A protein and the small-molecule ligand that binds it are described below.
Small molecule (SMILES): O=C(CCc1cccnc1)N[C@H](CS[C@H](Cc1ccccc1)C(=O)NCCc1cccnc1)Cc1ccccc1

Sequence of chain 1.A:
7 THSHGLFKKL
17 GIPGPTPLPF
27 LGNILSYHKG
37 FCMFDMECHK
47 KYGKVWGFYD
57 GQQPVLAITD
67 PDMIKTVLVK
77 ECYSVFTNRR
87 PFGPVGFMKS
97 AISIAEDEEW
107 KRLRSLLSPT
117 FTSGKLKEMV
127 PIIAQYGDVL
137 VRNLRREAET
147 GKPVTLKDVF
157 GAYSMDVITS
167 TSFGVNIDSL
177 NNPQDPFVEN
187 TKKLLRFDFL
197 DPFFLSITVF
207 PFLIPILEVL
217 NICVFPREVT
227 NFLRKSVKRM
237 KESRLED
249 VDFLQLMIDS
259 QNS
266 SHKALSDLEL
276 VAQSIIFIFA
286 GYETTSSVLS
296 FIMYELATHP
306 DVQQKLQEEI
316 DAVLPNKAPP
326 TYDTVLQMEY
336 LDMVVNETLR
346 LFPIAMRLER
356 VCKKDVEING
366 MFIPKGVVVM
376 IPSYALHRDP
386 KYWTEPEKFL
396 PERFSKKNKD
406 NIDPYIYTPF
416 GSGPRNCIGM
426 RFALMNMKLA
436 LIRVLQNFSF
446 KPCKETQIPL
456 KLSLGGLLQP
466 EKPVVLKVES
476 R

Binding-site contacts:
Ligand atom N09 contacts residue ARG86 of chain 1.A at 3.8 Å.
Ligand atom C07 contacts residue ARG86 of chain 1.A at 3.7 Å.
Ligand atom C19 contacts residue ARG192 of chain 1.A at 3.2 Å.
Ligand atom C32 contacts residue THR289 of chain 1.A at 3.6 Å.
Ligand atom C08 contacts residue ARG86 of chain 1.A at 3.8 Å.
Ligand atom C03 contacts residue GLU354 of chain 1.A at 3.8 Å.
Ligand atom C27 contacts residue ALA285 of chain 1.A at 3.6 Å (hydrophobic).
Ligand atom C37 contacts residue HEM1 of chain 1.B at 3.5 Å.
Ligand atom C06 contacts residue ARG86 of chain 1.A at 4.0 Å.
Ligand atom C39 contacts residue HEM1 of chain 1.B at 4.0 Å.
Ligand atom C10 contacts residue ARG86 of chain 1.A at 3.8 Å.
Ligand atom C26 contacts residue ILE281 of chain 1.A at 3.6 Å (hydrophobic).
Ligand atom C18 contacts residue ARG192 of chain 1.A at 3.5 Å.
Ligand atom C26 contacts residue SER99 of chain 1.A at 3.7 Å.
Ligand atom C16 contacts residue PHE193 of chain 1.A at 3.8 Å (hydrophobic).
Ligand atom C06 contacts residue PHE195 of chain 1.A at 3.9 Å (hydrophobic).
Ligand atom N11 contacts residue PHE195 of chain 1.A at 4.0 Å.
Ligand atom C04 contacts residue PHE195 of chain 1.A at 3.6 Å (hydrophobic).
Ligand atom C31 contacts residue HEM1 of chain 1.B at 3.1 Å.
Ligand atom C28 contacts residue HEM1 of chain 1.B at 3.8 Å.
Ligand atom C08 contacts residue THR204 of chain 1.A at 3.6 Å.
Ligand atom C29 contacts residue HEM1 of chain 1.B at 2.6 Å.
Ligand atom N30 contacts residue HEM1 of chain 1.B at 2.1 Å.
Ligand atom C33 contacts residue ALA285 of chain 1.A at 3.8 Å (hydrophobic).
Ligand atom C20 contacts residue ARG192 of chain 1.A at 3.5 Å.
Ligand atom C22 contacts residue PHE284 of chain 1.A at 3.4 Å (hydrophobic).
Ligand atom C05 contacts residue ARG86 of chain 1.A at 3.9 Å.
Ligand atom C21 contacts residue PHE284 of chain 1.A at 3.5 Å (hydrophobic).
Ligand atom C34 contacts residue ARG85 of chain 1.A at 3.8 Å.
Ligand atom C13 contacts residue PHE88 of chain 1.A at 3.7 Å (hydrophobic).
Ligand atom C38 contacts residue HEM1 of chain 1.B at 3.4 Å.
Ligand atom N09 contacts residue THR204 of chain 1.A at 3.3 Å (h-bond).
Ligand atom O01 contacts residue ARG86 of chain 1.A at 3.4 Å (salt-bridge).
Ligand atom C28 contacts residue ALA285 of chain 1.A at 3.4 Å (hydrophobic).
Ligand atom C05 contacts residue PHE195 of chain 1.A at 3.8 Å (hydrophobic).
Ligand atom C27 contacts residue HEM1 of chain 1.B at 4.0 Å.
Ligand atom C21 contacts residue ARG192 of chain 1.A at 3.9 Å.
Ligand atom C29 contacts residue ALA285 of chain 1.A at 3.7 Å (hydrophobic).
Ligand atom C31 contacts residue THR289 of chain 1.A at 3.9 Å.
Ligand atom S14 contacts residue PHE88 of chain 1.A at 3.7 Å.